Binding-site contacts:
Ligand atom C contacts residue TYR95 of chain 26.A at 4.5 Å (hydrophobic).
Ligand atom O contacts residue LEU75 of chain 26.A at 4.4 Å.
Ligand atom SG contacts residue ALA241 of chain 26.C at 3.5 Å (h-bond).
Ligand atom CA contacts residue GLY1 of chain 26.E at 2.4 Å.
Ligand atom C contacts residue TYR152 of chain 30.A at 3.6 Å (hydrophobic).
Ligand atom SG contacts residue GLU239 of chain 26.C at 4.3 Å.
Ligand atom SG contacts residue GLY240 of chain 26.C at 4.0 Å.
Ligand atom C contacts residue ASP150 of chain 30.A at 3.8 Å.
Ligand atom O contacts residue GLY1 of chain 26.E at 2.2 Å (h-bond).
Ligand atom CB contacts residue GLY1 of chain 26.E at 3.1 Å.
Ligand atom C contacts residue SER151 of chain 30.A at 3.9 Å.
Ligand atom CA contacts residue GLU239 of chain 26.C at 3.9 Å.
Ligand atom CA contacts residue ASP150 of chain 30.A at 3.3 Å.
Ligand atom C contacts residue GLY1 of chain 26.E at 1.3 Å.
Ligand atom C contacts residue GLN155 of chain 30.A at 4.2 Å.
Ligand atom O contacts residue TYR95 of chain 26.A at 3.6 Å.
Ligand atom O contacts residue GLN155 of chain 30.A at 3.0 Å (h-bond).
Ligand atom O contacts residue TYR152 of chain 30.A at 3.6 Å.
Ligand atom CA contacts residue TYR152 of chain 30.A at 3.8 Å (hydrophobic).
Ligand atom CB contacts residue ASP150 of chain 30.A at 3.6 Å.
Ligand atom N contacts residue GLN155 of chain 30.A at 4.3 Å.
Ligand atom SG contacts residue TYR95 of chain 26.A at 3.8 Å.
Ligand atom C contacts residue MET78 of chain 26.A at 4.2 Å (hydrophobic).
Ligand atom N contacts residue ASP150 of chain 30.A at 4.4 Å.
Ligand atom N contacts residue GLU239 of chain 26.C at 3.0 Å (salt-bridge).
Ligand atom N contacts residue GLN238 of chain 26.C at 3.8 Å.
Ligand atom N contacts residue TYR152 of chain 30.A at 3.5 Å.
Ligand atom CA contacts residue SER151 of chain 30.A at 4.0 Å.
Ligand atom CB contacts residue MET78 of chain 26.A at 3.9 Å (hydrophobic).
Ligand atom CB contacts residue GLU239 of chain 26.C at 4.0 Å.
Ligand atom SG contacts residue MET78 of chain 26.A at 3.8 Å.
Ligand atom N contacts residue GLY1 of chain 26.E at 3.7 Å.
Ligand atom SG contacts residue GLY1 of chain 26.E at 4.2 Å.

Sequence of chain 26.C:
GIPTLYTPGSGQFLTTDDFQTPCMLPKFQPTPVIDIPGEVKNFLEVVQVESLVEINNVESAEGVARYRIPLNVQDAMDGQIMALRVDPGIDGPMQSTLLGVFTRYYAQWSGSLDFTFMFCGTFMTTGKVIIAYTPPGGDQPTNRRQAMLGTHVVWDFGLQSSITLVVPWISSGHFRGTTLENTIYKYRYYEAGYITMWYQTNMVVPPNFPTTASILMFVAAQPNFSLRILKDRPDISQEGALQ

Sequence of chain 26.A:
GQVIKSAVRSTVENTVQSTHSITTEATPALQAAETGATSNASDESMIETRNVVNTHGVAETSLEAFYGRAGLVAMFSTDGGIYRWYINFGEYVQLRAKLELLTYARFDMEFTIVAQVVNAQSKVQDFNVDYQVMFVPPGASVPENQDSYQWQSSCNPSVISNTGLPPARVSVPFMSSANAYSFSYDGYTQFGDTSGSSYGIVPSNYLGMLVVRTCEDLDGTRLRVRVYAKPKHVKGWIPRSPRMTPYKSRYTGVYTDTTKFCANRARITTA

A small-molecule ligand and the protein it binds are described below.
Small molecule (SMILES): N[C@@H](CS)C(=O)O

Sequence of chain 30.A:
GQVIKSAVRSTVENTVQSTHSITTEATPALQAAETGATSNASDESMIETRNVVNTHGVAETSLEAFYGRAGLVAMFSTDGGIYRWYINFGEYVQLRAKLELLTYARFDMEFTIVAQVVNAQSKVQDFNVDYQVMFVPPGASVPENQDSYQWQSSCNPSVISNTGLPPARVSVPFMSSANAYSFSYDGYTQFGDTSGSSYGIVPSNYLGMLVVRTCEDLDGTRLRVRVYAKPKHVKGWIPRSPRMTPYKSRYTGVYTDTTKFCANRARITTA